Binding-site contacts:
Ligand atom CAA contacts residue LEU156 of chain 1.A at 3.8 Å (hydrophobic).
Ligand atom CAY contacts residue LEU49 of chain 1.A at 3.6 Å (hydrophobic).
Ligand atom CBD contacts residue LEU156 of chain 1.A at 3.7 Å (hydrophobic).
Ligand atom CAO contacts residue MET180 of chain 1.A at 3.5 Å (hydrophobic).
Ligand atom CAC contacts residue GLY153 of chain 1.A at 3.7 Å.
Ligand atom OAK contacts residue PHE27 of chain 1.A at 3.5 Å.
Ligand atom OAK contacts residue ARG50 of chain 1.A at 3.4 Å (salt-bridge).
Ligand atom CAD contacts residue CYS262 of chain 1.A at 3.7 Å (hydrophobic).
Ligand atom CAB contacts residue ALA261 of chain 1.A at 3.2 Å (hydrophobic).
Ligand atom CBF contacts residue VAL152 of chain 1.A at 3.5 Å (hydrophobic).
Ligand atom CAC contacts residue TYR249 of chain 1.A at 3.4 Å (hydrophobic).
Ligand atom CAO contacts residue GLY153 of chain 1.A at 3.3 Å.
Ligand atom OAL contacts residue ARG50 of chain 1.A at 2.8 Å (salt-bridge).
Ligand atom OBC contacts residue PHE27 of chain 1.A at 3.2 Å.
Ligand atom CAA contacts residue VAL42 of chain 1.A at 3.7 Å (hydrophobic).
Ligand atom CAN contacts residue PHE27 of chain 1.A at 3.6 Å (hydrophobic).
Ligand atom CAX contacts residue GLY153 of chain 1.A at 3.5 Å.
Ligand atom CAG contacts residue ARG50 of chain 1.A at 3.4 Å.
Ligand atom CBE contacts residue GLY153 of chain 1.A at 3.7 Å.
Ligand atom CAU contacts residue LEU49 of chain 1.A at 3.5 Å (hydrophobic).
Ligand atom OBC contacts residue SER26 of chain 1.A at 3.7 Å.
Ligand atom PBL contacts residue ARG50 of chain 1.A at 3.6 Å.
Ligand atom CAH contacts residue ASN188 of chain 1.A at 3.5 Å.
Ligand atom OBB contacts residue ASN188 of chain 1.A at 3.5 Å (h-bond).
Ligand atom CAO contacts residue GLY181 of chain 1.A at 3.8 Å.
Ligand atom OAI contacts residue ARG25 of chain 1.A at 3.0 Å (salt-bridge).
Ligand atom CAC contacts residue MET180 of chain 1.A at 3.5 Å (hydrophobic).
Ligand atom OAK contacts residue TYR46 of chain 1.A at 3.5 Å (h-bond).
Ligand atom CAE contacts residue TYR46 of chain 1.A at 3.6 Å (hydrophobic).
Ligand atom CAH contacts residue GLN185 of chain 1.A at 3.4 Å.
Ligand atom OAI contacts residue SER26 of chain 1.A at 3.0 Å (h-bond).
Ligand atom OAJ contacts residue SER26 of chain 1.A at 3.0 Å (h-bond).
Ligand atom CAD contacts residue LEU156 of chain 1.A at 3.8 Å (hydrophobic).
Ligand atom CAA contacts residue ILE31 of chain 1.A at 3.7 Å (hydrophobic).
Ligand atom CAB contacts residue PHE27 of chain 1.A at 3.8 Å (hydrophobic).
Ligand atom CAP contacts residue TYR46 of chain 1.A at 3.7 Å (hydrophobic).
Ligand atom CAE contacts residue VAL152 of chain 1.A at 3.8 Å (hydrophobic).
Ligand atom CAE contacts residue PHE45 of chain 1.A at 3.6 Å (hydrophobic).
Ligand atom OAK contacts residue SER24 of chain 1.A at 2.8 Å (h-bond).
Ligand atom CBE contacts residue MET180 of chain 1.A at 3.7 Å (hydrophobic).

Sequence of chain 1.A:
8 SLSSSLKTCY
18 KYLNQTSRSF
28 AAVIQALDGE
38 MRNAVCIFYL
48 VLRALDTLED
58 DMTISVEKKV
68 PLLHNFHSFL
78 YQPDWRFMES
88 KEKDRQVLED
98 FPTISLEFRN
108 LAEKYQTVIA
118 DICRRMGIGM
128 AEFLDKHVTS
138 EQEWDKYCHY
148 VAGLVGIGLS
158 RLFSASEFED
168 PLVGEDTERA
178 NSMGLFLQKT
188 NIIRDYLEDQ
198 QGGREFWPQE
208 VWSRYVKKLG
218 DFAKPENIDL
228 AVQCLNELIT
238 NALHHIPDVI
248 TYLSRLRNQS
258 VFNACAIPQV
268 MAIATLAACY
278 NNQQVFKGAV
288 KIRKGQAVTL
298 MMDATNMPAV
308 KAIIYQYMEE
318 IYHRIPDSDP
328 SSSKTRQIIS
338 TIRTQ

The protein below binds the small molecule below.
Small molecule (SMILES): CC(C)=CCC/C(C)=C/CC/C(C)=C/[C@@H]1[C@@H](CO[P](=O)(O)OP(=O)(O)O)[C@]1(C)CC/C=C(\C)CCC=C(C)C